Binding-site contacts:
Ligand atom O44 contacts residue GLU166 of chain 2.A at 3.5 Å.
Ligand atom O44 contacts residue HIS163 of chain 2.A at 2.7 Å (h-bond).
Ligand atom C11 contacts residue HIS41 of chain 2.A at 3.7 Å.
Ligand atom C9 contacts residue ALA145 of chain 2.A at 3.6 Å (hydrophobic).
Ligand atom C27 contacts residue GLU166 of chain 2.A at 3.5 Å.
Ligand atom C15 contacts residue MET165 of chain 2.A at 3.6 Å (hydrophobic).
Ligand atom N36 contacts residue HIS164 of chain 2.A at 3.0 Å (h-bond).
Ligand atom C22 contacts residue GLN189 of chain 2.A at 3.5 Å.
Ligand atom N35 contacts residue GLU166 of chain 2.A at 3.2 Å (salt-bridge).
Ligand atom N38 contacts residue SER144 of chain 2.A at 3.6 Å (h-bond).
Ligand atom C9 contacts residue GLY143 of chain 2.A at 3.7 Å.
Ligand atom C27 contacts residue HIS163 of chain 2.A at 3.7 Å.
Ligand atom C8 contacts residue GLU166 of chain 2.A at 3.6 Å.
Ligand atom C25 contacts residue GLU166 of chain 2.A at 3.7 Å.
Ligand atom N38 contacts residue GLY143 of chain 2.A at 3.3 Å (h-bond).
Ligand atom O40 contacts residue GLU166 of chain 2.A at 3.1 Å (salt-bridge).
Ligand atom C2 contacts residue GLN189 of chain 2.A at 3.7 Å.
Ligand atom O43 contacts residue ALA191 of chain 2.A at 3.5 Å.
Ligand atom C17 contacts residue LEU167 of chain 2.A at 3.7 Å (hydrophobic).
Ligand atom O42 contacts residue PRO168 of chain 2.A at 3.6 Å.
Ligand atom C24 contacts residue ASN142 of chain 2.A at 3.3 Å.
Ligand atom N38 contacts residue ALA145 of chain 2.A at 3.3 Å (h-bond).
Ligand atom O44 contacts residue PHE140 of chain 2.A at 3.5 Å.
Ligand atom C16 contacts residue GLN192 of chain 2.A at 3.6 Å.
Ligand atom C16 contacts residue MET165 of chain 2.A at 3.5 Å (hydrophobic).
Ligand atom C15 contacts residue GLN192 of chain 2.A at 3.7 Å.
Ligand atom C13 contacts residue THR190 of chain 2.A at 3.7 Å.
Ligand atom O40 contacts residue MET165 of chain 2.A at 3.6 Å.
Ligand atom N37 contacts residue GLU166 of chain 2.A at 3.0 Å (salt-bridge).
Ligand atom C19 contacts residue THR190 of chain 2.A at 3.2 Å.
Ligand atom C14 contacts residue THR190 of chain 2.A at 3.4 Å.
Ligand atom N37 contacts residue PHE140 of chain 2.A at 3.1 Å (h-bond).
Ligand atom N34 contacts residue GLU166 of chain 2.A at 2.9 Å (salt-bridge).
Ligand atom C33 contacts residue MET165 of chain 2.A at 3.8 Å (hydrophobic).
Ligand atom O44 contacts residue HIS172 of chain 2.A at 3.3 Å.
Ligand atom C30 contacts residue GLU166 of chain 2.A at 3.8 Å.
Ligand atom C15 contacts residue ARG188 of chain 2.A at 3.8 Å.
Ligand atom C14 contacts residue ARG188 of chain 2.A at 3.4 Å.
Ligand atom O41 contacts residue GLN189 of chain 2.A at 3.2 Å.
Ligand atom O43 contacts residue PRO168 of chain 2.A at 3.6 Å.

Sequence of chain 1.A:
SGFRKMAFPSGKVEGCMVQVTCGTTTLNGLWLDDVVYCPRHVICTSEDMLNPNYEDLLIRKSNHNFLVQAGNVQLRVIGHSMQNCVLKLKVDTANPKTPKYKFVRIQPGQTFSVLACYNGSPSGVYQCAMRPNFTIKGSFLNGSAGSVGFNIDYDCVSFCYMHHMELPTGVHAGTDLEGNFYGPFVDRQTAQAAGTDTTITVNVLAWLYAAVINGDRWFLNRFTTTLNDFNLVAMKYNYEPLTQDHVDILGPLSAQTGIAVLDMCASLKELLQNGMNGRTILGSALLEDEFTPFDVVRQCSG

Sequence of chain 2.A:
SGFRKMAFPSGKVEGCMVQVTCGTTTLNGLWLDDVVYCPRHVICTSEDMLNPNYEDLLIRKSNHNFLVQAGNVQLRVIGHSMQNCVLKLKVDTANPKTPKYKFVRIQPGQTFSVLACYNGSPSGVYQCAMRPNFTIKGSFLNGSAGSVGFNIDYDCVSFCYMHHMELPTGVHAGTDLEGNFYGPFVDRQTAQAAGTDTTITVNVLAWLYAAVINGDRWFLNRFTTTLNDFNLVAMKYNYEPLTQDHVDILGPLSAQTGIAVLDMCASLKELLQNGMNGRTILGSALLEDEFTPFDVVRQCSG

A protein and the small-molecule ligand that binds it are described below.
Small molecule (SMILES): CC(C)(C)[C@H](NC(=O)NC1(CS(=O)(=O)C(C)(C)C)CCCCC1)C(=O)N1C[C@H]2[C@@H]([C@H]1C(=O)N[C@H](C#N)C[C@@H]1CCNC1=O)C2(C)C